A small-molecule ligand and the protein it binds are described below.
Small molecule (SMILES): CC(=O)N[C@@H]1[C@@H](O)[C@H](O)[C@@H](CO)O[C@H]1O

Sequence of chain 1.A:
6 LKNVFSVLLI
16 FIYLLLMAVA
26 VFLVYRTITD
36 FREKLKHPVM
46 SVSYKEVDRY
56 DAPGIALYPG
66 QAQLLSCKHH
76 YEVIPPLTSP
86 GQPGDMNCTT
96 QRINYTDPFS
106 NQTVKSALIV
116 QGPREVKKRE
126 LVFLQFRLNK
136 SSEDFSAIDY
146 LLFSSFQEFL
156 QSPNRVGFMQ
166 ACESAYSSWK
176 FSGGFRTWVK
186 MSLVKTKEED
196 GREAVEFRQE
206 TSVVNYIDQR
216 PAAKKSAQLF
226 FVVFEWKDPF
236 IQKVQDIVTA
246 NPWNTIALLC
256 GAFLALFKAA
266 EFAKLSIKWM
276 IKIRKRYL

Binding-site contacts:
Ligand atom O5 contacts residue ASN99 of chain 1.A at 2.4 Å (h-bond).
Ligand atom C4 contacts residue ASN99 of chain 1.A at 4.3 Å.
Ligand atom N2 contacts residue ASN99 of chain 1.A at 3.5 Å (h-bond).
Ligand atom C1 contacts residue ASN99 of chain 1.A at 1.4 Å.
Ligand atom C7 contacts residue ASN99 of chain 1.A at 3.5 Å.
Ligand atom O7 contacts residue ASN99 of chain 1.A at 2.9 Å (h-bond).
Ligand atom C2 contacts residue ASN99 of chain 1.A at 2.6 Å.
Ligand atom C5 contacts residue ASN99 of chain 1.A at 3.7 Å.
Ligand atom C3 contacts residue ASN99 of chain 1.A at 3.6 Å.
Ligand atom O3 contacts residue ASN99 of chain 1.A at 3.6 Å (h-bond).